The small molecule below binds the protein below.
Small molecule (SMILES): CC(=O)N[C@@H]1[C@@H](O)[C@H](O)[C@@H](CO)O[C@H]1O

Sequence of chain 1.A:
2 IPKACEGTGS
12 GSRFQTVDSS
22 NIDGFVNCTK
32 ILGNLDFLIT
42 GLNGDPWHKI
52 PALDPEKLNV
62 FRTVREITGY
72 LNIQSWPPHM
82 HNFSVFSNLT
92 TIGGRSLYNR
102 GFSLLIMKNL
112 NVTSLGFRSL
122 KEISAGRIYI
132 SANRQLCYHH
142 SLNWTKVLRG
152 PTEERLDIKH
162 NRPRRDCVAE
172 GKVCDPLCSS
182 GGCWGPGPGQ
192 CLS

Binding-site contacts:
Ligand atom C4 contacts residue ASN83 of chain 1.A at 4.2 Å.
Ligand atom O7 contacts residue ASN83 of chain 1.A at 4.0 Å.
Ligand atom C3 contacts residue ASN83 of chain 1.A at 3.8 Å.
Ligand atom C8 contacts residue GLN191 of chain 1.A at 3.5 Å.
Ligand atom N2 contacts residue ASN83 of chain 1.A at 3.0 Å (h-bond).
Ligand atom C7 contacts residue PRO187 of chain 1.A at 4.2 Å (hydrophobic).
Ligand atom C1 contacts residue ASN83 of chain 1.A at 1.4 Å.
Ligand atom C2 contacts residue ASN83 of chain 1.A at 2.5 Å.
Ligand atom O7 contacts residue PRO187 of chain 1.A at 3.2 Å.
Ligand atom O5 contacts residue ASN83 of chain 1.A at 2.3 Å (h-bond).
Ligand atom C8 contacts residue PRO187 of chain 1.A at 4.3 Å (hydrophobic).
Ligand atom O6 contacts residue MET81 of chain 1.A at 3.6 Å.
Ligand atom C6 contacts residue HIS80 of chain 1.A at 4.0 Å.
Ligand atom O6 contacts residue HIS80 of chain 1.A at 3.0 Å (h-bond).
Ligand atom C5 contacts residue ASN83 of chain 1.A at 3.6 Å.
Ligand atom C7 contacts residue ASN83 of chain 1.A at 3.8 Å.
Ligand atom O5 contacts residue HIS82 of chain 1.A at 3.7 Å.
Ligand atom C6 contacts residue HIS82 of chain 1.A at 4.0 Å.
Ligand atom O7 contacts residue SER115 of chain 1.A at 4.3 Å.
Ligand atom O6 contacts residue HIS82 of chain 1.A at 3.0 Å (h-bond).